The protein below binds the small molecule below.
Small molecule (SMILES): CC(=O)N[C@@H]1[C@@H](O)[C@H](O)[C@@H](CO)O[C@H]1O

Binding-site contacts:
Ligand atom C5 contacts residue ARG132 of chain 1.B at 3.8 Å.
Ligand atom C8 contacts residue NAG1 of chain 1.S at 3.3 Å.
Ligand atom C4 contacts residue ARG132 of chain 1.B at 4.4 Å.
Ligand atom O6 contacts residue ARG132 of chain 1.B at 3.1 Å.
Ligand atom C7 contacts residue NAG1 of chain 1.S at 4.2 Å.
Ligand atom C2 contacts residue ASN129 of chain 1.B at 2.4 Å.
Ligand atom O7 contacts residue ALA156 of chain 1.B at 4.0 Å.
Ligand atom C7 contacts residue ASN129 of chain 1.B at 3.2 Å.
Ligand atom O7 contacts residue ASN157 of chain 1.B at 4.2 Å.
Ligand atom C8 contacts residue ASN129 of chain 1.B at 4.4 Å.
Ligand atom C4 contacts residue ASN129 of chain 1.B at 4.2 Å.
Ligand atom O7 contacts residue ASN129 of chain 1.B at 3.2 Å (h-bond).
Ligand atom C2 contacts residue ARG132 of chain 1.B at 4.5 Å.
Ligand atom C6 contacts residue ARG132 of chain 1.B at 3.6 Å.
Ligand atom C1 contacts residue ASN129 of chain 1.B at 1.4 Å.
Ligand atom C1 contacts residue ARG132 of chain 1.B at 3.8 Å.
Ligand atom O5 contacts residue THR131 of chain 1.B at 4.5 Å.
Ligand atom C3 contacts residue ASN129 of chain 1.B at 3.8 Å.
Ligand atom N2 contacts residue ASN129 of chain 1.B at 2.9 Å (h-bond).
Ligand atom C5 contacts residue ASN129 of chain 1.B at 3.7 Å.
Ligand atom O5 contacts residue ARG132 of chain 1.B at 2.9 Å (salt-bridge).
Ligand atom O5 contacts residue ASN129 of chain 1.B at 2.4 Å (h-bond).
Ligand atom O7 contacts residue NAG1 of chain 1.S at 4.2 Å.
Ligand atom C1 contacts residue THR131 of chain 1.B at 3.8 Å.

Sequence of chain 1.B:
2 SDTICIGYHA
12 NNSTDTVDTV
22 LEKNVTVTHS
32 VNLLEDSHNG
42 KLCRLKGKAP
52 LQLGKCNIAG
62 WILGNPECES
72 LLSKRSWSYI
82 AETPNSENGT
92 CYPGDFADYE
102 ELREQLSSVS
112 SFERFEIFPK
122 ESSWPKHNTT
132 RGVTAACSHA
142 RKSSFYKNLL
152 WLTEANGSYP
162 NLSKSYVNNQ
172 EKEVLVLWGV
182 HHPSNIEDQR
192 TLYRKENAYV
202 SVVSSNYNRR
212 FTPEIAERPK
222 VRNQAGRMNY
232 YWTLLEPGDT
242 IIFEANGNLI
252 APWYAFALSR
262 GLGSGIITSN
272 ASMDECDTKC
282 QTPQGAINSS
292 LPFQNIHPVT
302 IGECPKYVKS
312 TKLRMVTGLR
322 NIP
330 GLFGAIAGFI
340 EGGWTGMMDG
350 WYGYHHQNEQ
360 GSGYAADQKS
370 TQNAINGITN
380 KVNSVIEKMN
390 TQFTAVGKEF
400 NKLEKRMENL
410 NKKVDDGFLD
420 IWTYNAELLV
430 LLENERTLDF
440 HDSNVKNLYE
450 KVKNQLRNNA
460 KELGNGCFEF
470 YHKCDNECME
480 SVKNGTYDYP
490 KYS